This small molecule binds to this protein.
Small molecule (SMILES): OC[C@H]1O[C@@H](O[C@H]2[C@H](O)[C@@H](O)[C@@H](O)O[C@@H]2CO)[C@H](O)[C@@H](O)[C@H]1O

Binding-site contacts:
Ligand atom C5 contacts residue ASP151 of chain 2.A at 3.4 Å.
Ligand atom C4 contacts residue LYS166 of chain 3.A at 4.0 Å.
Ligand atom O2 contacts residue LYS179 of chain 1.A at 3.5 Å (salt-bridge).
Ligand atom O5 contacts residue ASP151 of chain 2.A at 3.8 Å.
Ligand atom C3 contacts residue ASP151 of chain 2.A at 3.6 Å.
Ligand atom O3 contacts residue LYS166 of chain 3.A at 2.9 Å (salt-bridge).
Ligand atom O6 contacts residue ARG163 of chain 3.A at 4.2 Å.
Ligand atom O3 contacts residue GLY165 of chain 3.A at 2.8 Å (h-bond).
Ligand atom O6 contacts residue ASP151 of chain 2.A at 3.0 Å (salt-bridge).
Ligand atom C3 contacts residue LYS166 of chain 3.A at 4.0 Å.
Ligand atom C2 contacts residue LYS179 of chain 1.A at 4.3 Å.
Ligand atom O6 contacts residue SER129 of chain 1.A at 4.1 Å.
Ligand atom O1 contacts residue ARG163 of chain 3.A at 4.0 Å.
Ligand atom C3 contacts residue GLY165 of chain 3.A at 3.5 Å.
Ligand atom C2 contacts residue LYS166 of chain 3.A at 4.1 Å.
Ligand atom O2 contacts residue GLY165 of chain 3.A at 2.5 Å (h-bond).
Ligand atom C2 contacts residue GLY165 of chain 3.A at 3.3 Å.
Ligand atom C1 contacts residue LYS166 of chain 3.A at 3.8 Å.
Ligand atom C1 contacts residue ASP151 of chain 2.A at 4.0 Å.
Ligand atom O6 contacts residue TYR149 of chain 2.A at 4.3 Å.
Ligand atom O4 contacts residue LYS166 of chain 3.A at 3.7 Å.
Ligand atom O3 contacts residue ASP151 of chain 2.A at 3.5 Å (salt-bridge).
Ligand atom C6 contacts residue ASP151 of chain 2.A at 3.5 Å.
Ligand atom O2 contacts residue LYS166 of chain 3.A at 3.3 Å (salt-bridge).

Sequence of chain 3.A:
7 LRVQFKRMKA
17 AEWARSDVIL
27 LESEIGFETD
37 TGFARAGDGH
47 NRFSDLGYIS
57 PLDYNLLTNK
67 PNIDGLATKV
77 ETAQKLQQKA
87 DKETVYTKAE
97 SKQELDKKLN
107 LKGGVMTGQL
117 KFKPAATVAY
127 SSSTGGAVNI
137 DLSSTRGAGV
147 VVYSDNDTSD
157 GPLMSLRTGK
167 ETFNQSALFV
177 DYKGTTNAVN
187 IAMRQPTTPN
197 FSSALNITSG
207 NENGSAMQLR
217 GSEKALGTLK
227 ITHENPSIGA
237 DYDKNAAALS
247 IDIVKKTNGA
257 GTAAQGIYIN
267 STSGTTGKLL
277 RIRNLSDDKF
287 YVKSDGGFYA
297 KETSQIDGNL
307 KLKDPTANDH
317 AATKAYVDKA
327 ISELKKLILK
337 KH

Sequence of chain 1.A:
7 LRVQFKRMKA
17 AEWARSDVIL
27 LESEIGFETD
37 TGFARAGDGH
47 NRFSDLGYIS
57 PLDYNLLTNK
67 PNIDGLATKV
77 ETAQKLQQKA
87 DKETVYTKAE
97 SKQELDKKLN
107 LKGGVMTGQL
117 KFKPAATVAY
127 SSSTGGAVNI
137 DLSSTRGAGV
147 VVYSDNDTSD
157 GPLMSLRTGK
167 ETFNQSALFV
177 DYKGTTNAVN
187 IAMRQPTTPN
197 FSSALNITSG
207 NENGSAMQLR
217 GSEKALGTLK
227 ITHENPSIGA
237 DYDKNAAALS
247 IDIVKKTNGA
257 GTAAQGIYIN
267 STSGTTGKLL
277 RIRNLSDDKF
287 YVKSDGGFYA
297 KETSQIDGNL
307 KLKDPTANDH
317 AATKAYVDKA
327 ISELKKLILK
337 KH

Sequence of chain 2.A:
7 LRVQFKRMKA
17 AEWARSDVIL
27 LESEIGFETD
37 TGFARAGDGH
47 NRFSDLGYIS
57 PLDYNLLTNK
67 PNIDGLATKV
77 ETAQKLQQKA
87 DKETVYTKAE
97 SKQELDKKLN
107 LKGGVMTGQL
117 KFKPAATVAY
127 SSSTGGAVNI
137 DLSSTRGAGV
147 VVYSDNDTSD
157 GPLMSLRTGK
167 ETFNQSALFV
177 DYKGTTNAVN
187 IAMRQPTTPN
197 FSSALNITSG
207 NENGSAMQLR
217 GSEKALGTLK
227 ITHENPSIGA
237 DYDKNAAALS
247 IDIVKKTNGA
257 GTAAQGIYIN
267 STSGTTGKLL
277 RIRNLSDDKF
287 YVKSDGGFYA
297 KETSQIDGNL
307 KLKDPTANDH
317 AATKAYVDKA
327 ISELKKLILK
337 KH